Binding-site contacts:
Ligand atom C16 contacts residue ASP186 of chain 1.A at 3.4 Å.
Ligand atom C20 contacts residue ASP186 of chain 1.A at 3.7 Å.
Ligand atom O17 contacts residue LYS125 of chain 1.A at 3.2 Å.
Ligand atom C21 contacts residue CYS220 of chain 1.A at 3.4 Å (hydrophobic).
Ligand atom O23 contacts residue CYS220 of chain 1.A at 3.3 Å.
Ligand atom C16 contacts residue LYS125 of chain 1.A at 3.6 Å.
Ligand atom O23 contacts residue ALA222 of chain 1.A at 3.6 Å.
Ligand atom N19 contacts residue ASP186 of chain 1.A at 3.3 Å (salt-bridge).
Ligand atom O18 contacts residue PHE187 of chain 1.A at 3.7 Å.
Ligand atom N1 contacts residue ASP53 of chain 1.A at 2.5 Å (salt-bridge).
Ligand atom O23 contacts residue ARG226 of chain 1.A at 2.7 Å (salt-bridge).
Ligand atom C2 contacts residue ASP53 of chain 1.A at 3.2 Å.
Ligand atom O24 contacts residue ALA222 of chain 1.A at 3.7 Å.
Ligand atom C16 contacts residue TYR51 of chain 1.A at 3.2 Å (hydrophobic).
Ligand atom O17 contacts residue SER221 of chain 1.A at 3.4 Å.
Ligand atom C15 contacts residue PHE187 of chain 1.A at 3.3 Å (hydrophobic).
Ligand atom C14 contacts residue PHE187 of chain 1.A at 3.7 Å (hydrophobic).
Ligand atom O22 contacts residue ASP186 of chain 1.A at 3.6 Å (salt-bridge).
Ligand atom O24 contacts residue GLY225 of chain 1.A at 2.7 Å (h-bond).
Ligand atom C21 contacts residue ARG226 of chain 1.A at 3.5 Å.
Ligand atom C6 contacts residue ASP53 of chain 1.A at 3.2 Å.
Ligand atom O17 contacts residue ASP186 of chain 1.A at 2.6 Å (salt-bridge).
Ligand atom O23 contacts residue SER221 of chain 1.A at 2.9 Å (h-bond).
Ligand atom O18 contacts residue LYS125 of chain 1.A at 2.9 Å (salt-bridge).
Ligand atom N19 contacts residue ALA222 of chain 1.A at 3.6 Å.
Ligand atom C20 contacts residue ALA222 of chain 1.A at 3.8 Å (hydrophobic).
Ligand atom S13 contacts residue ALA222 of chain 1.A at 3.4 Å.
Ligand atom C16 contacts residue PHE187 of chain 1.A at 3.7 Å (hydrophobic).
Ligand atom O22 contacts residue ARG226 of chain 1.A at 2.8 Å (salt-bridge).
Ligand atom C14 contacts residue ALA222 of chain 1.A at 3.4 Å (hydrophobic).
Ligand atom C4 contacts residue PHE187 of chain 1.A at 3.6 Å (hydrophobic).
Ligand atom C2 contacts residue VAL54 of chain 1.A at 3.7 Å (hydrophobic).
Ligand atom O17 contacts residue TYR51 of chain 1.A at 3.1 Å (h-bond).
Ligand atom O18 contacts residue TYR51 of chain 1.A at 3.2 Å (h-bond).
Ligand atom O24 contacts residue ILE224 of chain 1.A at 3.5 Å.
Ligand atom C21 contacts residue ASP186 of chain 1.A at 3.3 Å.
Ligand atom O22 contacts residue GLY225 of chain 1.A at 3.7 Å.
Ligand atom O23 contacts residue ASP186 of chain 1.A at 3.3 Å (salt-bridge).
Ligand atom O22 contacts residue CYS220 of chain 1.A at 3.5 Å (h-bond).
Ligand atom S13 contacts residue GLN267 of chain 1.A at 3.6 Å (h-bond).

Sequence of chain 1.A:
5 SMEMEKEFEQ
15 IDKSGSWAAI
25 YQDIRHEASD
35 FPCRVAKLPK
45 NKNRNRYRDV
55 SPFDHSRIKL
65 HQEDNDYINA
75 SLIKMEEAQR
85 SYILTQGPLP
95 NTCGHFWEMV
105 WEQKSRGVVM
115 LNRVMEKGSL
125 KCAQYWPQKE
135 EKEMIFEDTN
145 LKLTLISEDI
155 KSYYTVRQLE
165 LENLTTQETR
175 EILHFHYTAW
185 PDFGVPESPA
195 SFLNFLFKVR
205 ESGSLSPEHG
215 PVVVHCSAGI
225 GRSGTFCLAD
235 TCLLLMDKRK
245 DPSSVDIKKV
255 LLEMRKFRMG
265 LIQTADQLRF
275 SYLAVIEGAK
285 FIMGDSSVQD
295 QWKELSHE

The protein below binds the small molecule below.
Small molecule (SMILES): O=C(O)C(=O)Nc1sc2c(c1C(=O)O)CCNC2